A protein and the small-molecule ligand that binds it are described below.
Small molecule (SMILES): CC(=O)N[C@@H]1[C@@H](O)[C@H](O)[C@@H](CO)O[C@H]1O

Sequence of chain 1.H:
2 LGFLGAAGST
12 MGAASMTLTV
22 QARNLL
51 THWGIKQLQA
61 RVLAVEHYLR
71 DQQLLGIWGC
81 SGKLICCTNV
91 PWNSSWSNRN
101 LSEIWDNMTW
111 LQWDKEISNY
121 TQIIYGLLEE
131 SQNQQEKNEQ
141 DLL

Binding-site contacts:
Ligand atom C1 contacts residue ASN93 of chain 1.H at 1.5 Å.
Ligand atom C5 contacts residue SER95 of chain 1.H at 4.3 Å.
Ligand atom C2 contacts residue ASN93 of chain 1.H at 2.5 Å.
Ligand atom C8 contacts residue TRP92 of chain 1.H at 4.3 Å (hydrophobic).
Ligand atom O6 contacts residue SER95 of chain 1.H at 4.2 Å.
Ligand atom C8 contacts residue ASN93 of chain 1.H at 4.1 Å.
Ligand atom O5 contacts residue ASN93 of chain 1.H at 2.5 Å (h-bond).
Ligand atom C7 contacts residue ASN93 of chain 1.H at 3.1 Å.
Ligand atom C4 contacts residue ASN93 of chain 1.H at 4.3 Å.
Ligand atom C3 contacts residue ASN93 of chain 1.H at 3.9 Å.
Ligand atom C1 contacts residue SER95 of chain 1.H at 3.3 Å.
Ligand atom C5 contacts residue ASN93 of chain 1.H at 3.8 Å.
Ligand atom C8 contacts residue PRO91 of chain 1.H at 3.8 Å (hydrophobic).
Ligand atom O5 contacts residue SER95 of chain 1.H at 3.1 Å (h-bond).
Ligand atom O7 contacts residue ASN93 of chain 1.H at 3.0 Å (h-bond).
Ligand atom N2 contacts residue ASN93 of chain 1.H at 2.9 Å (h-bond).